Sequence of chain 1.A:
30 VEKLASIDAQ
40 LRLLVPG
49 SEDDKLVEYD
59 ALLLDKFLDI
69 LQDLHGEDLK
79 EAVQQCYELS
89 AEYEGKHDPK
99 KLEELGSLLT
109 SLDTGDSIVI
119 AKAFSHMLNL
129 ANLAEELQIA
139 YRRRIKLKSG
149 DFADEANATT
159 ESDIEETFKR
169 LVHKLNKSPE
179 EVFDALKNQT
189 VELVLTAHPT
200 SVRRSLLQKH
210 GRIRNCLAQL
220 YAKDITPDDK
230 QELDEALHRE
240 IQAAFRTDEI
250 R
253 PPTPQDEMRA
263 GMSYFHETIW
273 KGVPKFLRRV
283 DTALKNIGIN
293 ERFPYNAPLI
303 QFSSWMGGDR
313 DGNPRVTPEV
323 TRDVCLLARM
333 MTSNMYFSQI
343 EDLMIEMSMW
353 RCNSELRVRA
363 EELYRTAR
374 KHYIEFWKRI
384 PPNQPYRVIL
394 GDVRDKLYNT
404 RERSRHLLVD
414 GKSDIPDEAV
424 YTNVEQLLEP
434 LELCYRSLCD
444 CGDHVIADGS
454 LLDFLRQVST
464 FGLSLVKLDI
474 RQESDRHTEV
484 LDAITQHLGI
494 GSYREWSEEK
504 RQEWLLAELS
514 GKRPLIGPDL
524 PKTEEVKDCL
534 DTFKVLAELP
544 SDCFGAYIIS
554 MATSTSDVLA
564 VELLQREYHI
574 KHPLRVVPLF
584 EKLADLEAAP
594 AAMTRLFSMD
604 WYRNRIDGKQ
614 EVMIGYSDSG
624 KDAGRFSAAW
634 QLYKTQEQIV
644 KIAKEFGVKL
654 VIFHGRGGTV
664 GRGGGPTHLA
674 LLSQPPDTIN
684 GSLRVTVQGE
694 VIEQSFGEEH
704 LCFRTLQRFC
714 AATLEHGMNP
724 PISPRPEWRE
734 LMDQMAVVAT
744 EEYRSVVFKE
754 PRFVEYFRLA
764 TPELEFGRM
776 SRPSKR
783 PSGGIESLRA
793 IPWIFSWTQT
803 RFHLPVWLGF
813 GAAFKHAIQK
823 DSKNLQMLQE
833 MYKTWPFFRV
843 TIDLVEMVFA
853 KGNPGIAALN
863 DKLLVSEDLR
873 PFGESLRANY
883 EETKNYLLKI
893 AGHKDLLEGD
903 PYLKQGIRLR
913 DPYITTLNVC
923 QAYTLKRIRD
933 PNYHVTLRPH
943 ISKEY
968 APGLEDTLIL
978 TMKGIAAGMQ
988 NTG

Binding-site contacts:
Ligand atom C2 contacts residue ARG659 of chain 1.A at 3.7 Å.
Ligand atom C5 contacts residue ARG659 of chain 1.A at 3.6 Å.
Ligand atom P contacts residue ARG791 of chain 1.A at 4.0 Å.
Ligand atom C6 contacts residue ILE793 of chain 1.A at 3.6 Å (hydrophobic).
Ligand atom O3 contacts residue GLY658 of chain 1.A at 4.0 Å.
Ligand atom O3 contacts residue THR689 of chain 1.A at 3.1 Å (h-bond).
Ligand atom C3 contacts residue ARG659 of chain 1.A at 3.5 Å.
Ligand atom O3 contacts residue THR194 of chain 1.A at 3.9 Å.
Ligand atom O6 contacts residue ARG777 of chain 1.A at 3.5 Å (salt-bridge).
Ligand atom O3 contacts residue MET616 of chain 1.A at 3.5 Å.
Ligand atom O2 contacts residue MET616 of chain 1.A at 3.2 Å.
Ligand atom O3P contacts residue ARG474 of chain 1.A at 3.4 Å (salt-bridge).
Ligand atom O1 contacts residue ARG659 of chain 1.A at 3.3 Å.
Ligand atom O2 contacts residue ARG659 of chain 1.A at 3.0 Å (salt-bridge).
Ligand atom O1 contacts residue ASP621 of chain 1.A at 3.2 Å (salt-bridge).
Ligand atom C2 contacts residue TRP307 of chain 1.A at 3.8 Å (hydrophobic).
Ligand atom O4 contacts residue THR194 of chain 1.A at 3.5 Å.
Ligand atom O1P contacts residue ASP621 of chain 1.A at 3.2 Å (salt-bridge).
Ligand atom C6 contacts residue ARG474 of chain 1.A at 3.7 Å.
Ligand atom O4 contacts residue ARG659 of chain 1.A at 3.5 Å.
Ligand atom O2P contacts residue ARG777 of chain 1.A at 2.8 Å (salt-bridge).
Ligand atom C1 contacts residue ASP621 of chain 1.A at 3.6 Å.
Ligand atom O1P contacts residue ALA792 of chain 1.A at 3.8 Å.
Ligand atom O6 contacts residue ILE793 of chain 1.A at 3.2 Å.
Ligand atom O2P contacts residue ALA792 of chain 1.A at 3.5 Å (h-bond).
Ligand atom O2P contacts residue ARG791 of chain 1.A at 3.6 Å (salt-bridge).
Ligand atom O3P contacts residue ASP621 of chain 1.A at 3.9 Å.
Ligand atom O5 contacts residue ARG474 of chain 1.A at 3.9 Å.
Ligand atom P contacts residue ARG777 of chain 1.A at 3.8 Å.
Ligand atom O2P contacts residue ILE793 of chain 1.A at 3.4 Å (h-bond).
Ligand atom C4 contacts residue TRP307 of chain 1.A at 3.4 Å (hydrophobic).
Ligand atom C3 contacts residue TRP307 of chain 1.A at 3.6 Å (hydrophobic).
Ligand atom C1 contacts residue ARG659 of chain 1.A at 3.9 Å.
Ligand atom C2 contacts residue MET616 of chain 1.A at 3.5 Å (hydrophobic).
Ligand atom O3 contacts residue TRP307 of chain 1.A at 3.2 Å.
Ligand atom O3 contacts residue ARG659 of chain 1.A at 3.9 Å.
Ligand atom C4 contacts residue ARG659 of chain 1.A at 3.8 Å.
Ligand atom O2 contacts residue GLY658 of chain 1.A at 3.0 Å.
Ligand atom O3P contacts residue ARG791 of chain 1.A at 2.9 Å (salt-bridge).
Ligand atom O5 contacts residue ARG659 of chain 1.A at 4.0 Å.

The small molecule below binds the protein below.
Small molecule (SMILES): O=P(O)(O)OC[C@H]1O[C@H](O)[C@H](O)[C@@H](O)[C@@H]1O